Binding-site contacts:
Ligand atom O5 contacts residue SER102 of chain 1.P at 3.0 Å (h-bond).
Ligand atom O7 contacts residue ASN100 of chain 1.P at 3.4 Å (h-bond).
Ligand atom O5 contacts residue ASN100 of chain 1.P at 2.4 Å (h-bond).
Ligand atom C1 contacts residue SER102 of chain 1.P at 3.2 Å.
Ligand atom C5 contacts residue ASN100 of chain 1.P at 3.7 Å.
Ligand atom C1 contacts residue ASN100 of chain 1.P at 1.4 Å.
Ligand atom C5 contacts residue SER102 of chain 1.P at 4.0 Å.
Ligand atom C8 contacts residue ASN100 of chain 1.P at 3.6 Å.
Ligand atom C4 contacts residue ASN100 of chain 1.P at 4.2 Å.
Ligand atom N2 contacts residue ASN100 of chain 1.P at 2.9 Å (h-bond).
Ligand atom C3 contacts residue ASN100 of chain 1.P at 3.8 Å.
Ligand atom C7 contacts residue ASN100 of chain 1.P at 3.2 Å.
Ligand atom C2 contacts residue ASN100 of chain 1.P at 2.5 Å.
Ligand atom C6 contacts residue SER102 of chain 1.P at 4.4 Å.

Sequence of chain 1.P:
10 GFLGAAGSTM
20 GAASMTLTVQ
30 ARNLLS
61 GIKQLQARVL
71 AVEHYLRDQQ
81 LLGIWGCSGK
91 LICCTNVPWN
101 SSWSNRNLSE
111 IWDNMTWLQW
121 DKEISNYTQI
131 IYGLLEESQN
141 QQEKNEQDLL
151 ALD

A protein and the small-molecule ligand that binds it are described below.
Small molecule (SMILES): CC(=O)N[C@@H]1[C@@H](O)[C@H](O)[C@@H](CO)O[C@H]1O